This protein binds this small molecule.
Small molecule (SMILES): CC(=O)N[C@H]1[C@H](O[C@H]2[C@H](O)[C@@H](NC(C)=O)CO[C@@H]2CO)O[C@H](CO)[C@@H](O)[C@@H]1O

Binding-site contacts:
Ligand atom C8 contacts residue CYS227 of chain 1.A at 3.6 Å (hydrophobic).
Ligand atom C8 contacts residue CYS224 of chain 1.A at 3.5 Å (hydrophobic).
Ligand atom O7 contacts residue GLY234 of chain 1.A at 3.4 Å (h-bond).
Ligand atom C7 contacts residue CYS227 of chain 1.A at 4.0 Å (hydrophobic).
Ligand atom C5 contacts residue ASN231 of chain 1.A at 3.6 Å.
Ligand atom O6 contacts residue GLU38 of chain 1.A at 2.7 Å (salt-bridge).
Ligand atom O3 contacts residue ARG84 of chain 1.A at 3.5 Å (salt-bridge).
Ligand atom O6 contacts residue ARG62 of chain 1.A at 3.5 Å (salt-bridge).
Ligand atom C3 contacts residue ASN231 of chain 1.A at 3.7 Å.
Ligand atom C3 contacts residue ARG62 of chain 1.A at 4.0 Å.
Ligand atom N2 contacts residue ASN231 of chain 1.A at 3.0 Å (h-bond).
Ligand atom C8 contacts residue CYS236 of chain 1.A at 3.9 Å (hydrophobic).
Ligand atom C1 contacts residue ASN231 of chain 1.A at 1.4 Å.
Ligand atom C8 contacts residue ALA226 of chain 1.A at 3.6 Å (hydrophobic).
Ligand atom C7 contacts residue ARG62 of chain 1.A at 4.4 Å.
Ligand atom O3 contacts residue ARG62 of chain 1.A at 3.6 Å.
Ligand atom C4 contacts residue ASN231 of chain 1.A at 4.2 Å.
Ligand atom N2 contacts residue ARG62 of chain 1.A at 3.2 Å (salt-bridge).
Ligand atom O7 contacts residue CYS227 of chain 1.A at 4.3 Å.
Ligand atom O5 contacts residue ASN231 of chain 1.A at 2.3 Å (h-bond).
Ligand atom C6 contacts residue GLU38 of chain 1.A at 4.0 Å.
Ligand atom C5 contacts residue GLY234 of chain 1.A at 4.4 Å.
Ligand atom C8 contacts residue PHE225 of chain 1.A at 3.5 Å (hydrophobic).
Ligand atom C2 contacts residue ASN231 of chain 1.A at 2.4 Å.
Ligand atom C7 contacts residue ASN231 of chain 1.A at 3.5 Å.
Ligand atom O7 contacts residue ASN231 of chain 1.A at 3.7 Å.
Ligand atom O5 contacts residue ARG62 of chain 1.A at 4.0 Å.
Ligand atom C1 contacts residue GLY234 of chain 1.A at 3.9 Å.
Ligand atom C2 contacts residue ARG62 of chain 1.A at 3.4 Å.
Ligand atom C7 contacts residue CYS236 of chain 1.A at 4.3 Å (hydrophobic).
Ligand atom C7 contacts residue CYS224 of chain 1.A at 4.0 Å (hydrophobic).
Ligand atom O7 contacts residue THR222 of chain 1.A at 4.1 Å.
Ligand atom O7 contacts residue CYS236 of chain 1.A at 4.2 Å.
Ligand atom O5 contacts residue GLY234 of chain 1.A at 4.0 Å.
Ligand atom C1 contacts residue ARG62 of chain 1.A at 4.1 Å.
Ligand atom C4 contacts residue ARG62 of chain 1.A at 4.1 Å.
Ligand atom O7 contacts residue CYS224 of chain 1.A at 3.9 Å.

Sequence of chain 1.A:
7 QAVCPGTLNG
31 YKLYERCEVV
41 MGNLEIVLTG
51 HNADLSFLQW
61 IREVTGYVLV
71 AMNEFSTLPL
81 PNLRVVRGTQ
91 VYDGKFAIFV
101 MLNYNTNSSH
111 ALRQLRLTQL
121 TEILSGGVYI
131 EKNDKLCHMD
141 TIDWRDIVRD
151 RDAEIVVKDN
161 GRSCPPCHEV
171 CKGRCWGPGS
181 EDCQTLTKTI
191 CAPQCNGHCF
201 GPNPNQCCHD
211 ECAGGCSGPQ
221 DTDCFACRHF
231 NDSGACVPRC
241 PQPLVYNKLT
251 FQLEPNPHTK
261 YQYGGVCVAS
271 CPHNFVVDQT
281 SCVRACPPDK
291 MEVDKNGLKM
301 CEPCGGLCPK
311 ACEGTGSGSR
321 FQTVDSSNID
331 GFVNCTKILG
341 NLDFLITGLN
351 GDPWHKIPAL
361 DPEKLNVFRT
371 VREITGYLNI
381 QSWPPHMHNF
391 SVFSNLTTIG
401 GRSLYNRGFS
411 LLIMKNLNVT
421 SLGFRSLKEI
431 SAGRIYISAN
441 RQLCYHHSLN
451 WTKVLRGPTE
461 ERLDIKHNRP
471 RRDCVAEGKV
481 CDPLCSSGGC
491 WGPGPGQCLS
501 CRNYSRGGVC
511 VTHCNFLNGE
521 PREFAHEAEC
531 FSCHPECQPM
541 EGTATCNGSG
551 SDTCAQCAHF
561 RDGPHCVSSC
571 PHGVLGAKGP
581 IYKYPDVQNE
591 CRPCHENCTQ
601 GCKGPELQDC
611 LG